Sequence of chain 1.C:
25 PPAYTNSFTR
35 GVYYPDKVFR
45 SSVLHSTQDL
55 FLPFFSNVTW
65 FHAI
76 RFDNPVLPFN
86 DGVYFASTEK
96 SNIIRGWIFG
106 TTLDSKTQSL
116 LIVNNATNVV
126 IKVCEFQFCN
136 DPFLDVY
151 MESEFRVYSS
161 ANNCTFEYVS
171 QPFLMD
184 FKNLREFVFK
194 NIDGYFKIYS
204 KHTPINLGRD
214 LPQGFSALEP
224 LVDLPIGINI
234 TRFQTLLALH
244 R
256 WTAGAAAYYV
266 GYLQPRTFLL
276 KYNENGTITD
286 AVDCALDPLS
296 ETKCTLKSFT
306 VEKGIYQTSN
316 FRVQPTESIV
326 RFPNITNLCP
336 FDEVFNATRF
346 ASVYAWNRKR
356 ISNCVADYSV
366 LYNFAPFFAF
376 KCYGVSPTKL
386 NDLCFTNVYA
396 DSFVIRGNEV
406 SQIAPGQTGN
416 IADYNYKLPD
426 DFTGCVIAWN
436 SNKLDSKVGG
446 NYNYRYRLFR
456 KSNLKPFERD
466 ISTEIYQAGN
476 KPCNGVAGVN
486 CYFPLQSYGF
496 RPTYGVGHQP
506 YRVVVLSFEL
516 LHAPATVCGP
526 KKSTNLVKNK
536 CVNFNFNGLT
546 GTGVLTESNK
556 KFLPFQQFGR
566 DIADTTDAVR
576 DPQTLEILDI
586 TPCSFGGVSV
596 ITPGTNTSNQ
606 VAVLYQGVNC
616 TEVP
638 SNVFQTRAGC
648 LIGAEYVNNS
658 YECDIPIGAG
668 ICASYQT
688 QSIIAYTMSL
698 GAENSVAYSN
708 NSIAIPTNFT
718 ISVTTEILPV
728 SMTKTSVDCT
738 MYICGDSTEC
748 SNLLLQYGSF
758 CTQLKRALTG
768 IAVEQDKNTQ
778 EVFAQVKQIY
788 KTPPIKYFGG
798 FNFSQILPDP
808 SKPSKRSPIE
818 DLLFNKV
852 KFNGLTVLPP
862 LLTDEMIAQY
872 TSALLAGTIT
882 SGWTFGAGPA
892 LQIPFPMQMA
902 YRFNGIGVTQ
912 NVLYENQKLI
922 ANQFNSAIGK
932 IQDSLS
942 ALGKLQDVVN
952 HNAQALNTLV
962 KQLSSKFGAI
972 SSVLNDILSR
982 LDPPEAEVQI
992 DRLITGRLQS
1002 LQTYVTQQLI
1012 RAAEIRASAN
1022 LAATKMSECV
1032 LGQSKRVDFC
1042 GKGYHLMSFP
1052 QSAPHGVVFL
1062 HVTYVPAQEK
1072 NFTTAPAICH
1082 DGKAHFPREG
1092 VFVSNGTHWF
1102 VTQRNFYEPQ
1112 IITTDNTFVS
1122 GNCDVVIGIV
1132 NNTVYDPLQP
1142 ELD

Binding-site contacts:
Ligand atom C3 contacts residue ASN123 of chain 1.C at 4.2 Å.
Ligand atom C6 contacts residue ASN123 of chain 1.C at 3.7 Å.
Ligand atom O5 contacts residue ASN123 of chain 1.C at 3.5 Å (h-bond).
Ligand atom C5 contacts residue ASN120 of chain 1.C at 3.7 Å.
Ligand atom C1 contacts residue ASN120 of chain 1.C at 1.4 Å.
Ligand atom N2 contacts residue ASN120 of chain 1.C at 2.9 Å (h-bond).
Ligand atom C3 contacts residue THR122 of chain 1.C at 4.4 Å.
Ligand atom C4 contacts residue ASN123 of chain 1.C at 4.3 Å.
Ligand atom C7 contacts residue ASN120 of chain 1.C at 3.9 Å.
Ligand atom O5 contacts residue VAL125 of chain 1.C at 4.5 Å.
Ligand atom O6 contacts residue VAL125 of chain 1.C at 3.6 Å.
Ligand atom N2 contacts residue ALA121 of chain 1.C at 4.4 Å.
Ligand atom O4 contacts residue ASN123 of chain 1.C at 4.3 Å.
Ligand atom C1 contacts residue ASN123 of chain 1.C at 3.3 Å.
Ligand atom O5 contacts residue ASN120 of chain 1.C at 2.3 Å (h-bond).
Ligand atom C5 contacts residue ASN123 of chain 1.C at 3.3 Å.
Ligand atom C2 contacts residue ASN123 of chain 1.C at 4.2 Å.
Ligand atom O7 contacts residue ASN120 of chain 1.C at 4.3 Å.
Ligand atom C3 contacts residue ASN120 of chain 1.C at 3.8 Å.
Ligand atom C8 contacts residue ALA121 of chain 1.C at 4.3 Å (hydrophobic).
Ligand atom C2 contacts residue ASN120 of chain 1.C at 2.4 Å.
Ligand atom O6 contacts residue ASN120 of chain 1.C at 4.4 Å.
Ligand atom C4 contacts residue ASN120 of chain 1.C at 4.2 Å.

The small molecule below binds the protein below.
Small molecule (SMILES): CC(=O)N[C@@H]1[C@@H](O)[C@H](O)[C@@H](CO)O[C@H]1O